Sequence of chain 1.E:
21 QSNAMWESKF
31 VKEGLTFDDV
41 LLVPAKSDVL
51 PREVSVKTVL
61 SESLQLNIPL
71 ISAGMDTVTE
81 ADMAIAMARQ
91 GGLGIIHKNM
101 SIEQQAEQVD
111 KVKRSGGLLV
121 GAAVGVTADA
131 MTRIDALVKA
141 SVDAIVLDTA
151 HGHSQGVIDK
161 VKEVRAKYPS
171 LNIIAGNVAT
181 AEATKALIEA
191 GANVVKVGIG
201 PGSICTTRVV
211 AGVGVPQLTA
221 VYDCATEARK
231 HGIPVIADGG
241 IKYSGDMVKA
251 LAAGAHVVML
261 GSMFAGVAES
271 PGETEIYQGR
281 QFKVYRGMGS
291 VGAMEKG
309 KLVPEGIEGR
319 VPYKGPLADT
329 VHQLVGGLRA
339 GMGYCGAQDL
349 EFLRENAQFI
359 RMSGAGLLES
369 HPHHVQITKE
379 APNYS

Binding-site contacts:
Ligand atom O5' contacts residue GLY202 of chain 1.E at 3.5 Å.
Ligand atom C2 contacts residue GLU313 of chain 1.E at 3.5 Å.
Ligand atom O2P contacts residue SER203 of chain 1.E at 3.2 Å (h-bond).
Ligand atom C5 contacts residue ILE204 of chain 1.E at 3.5 Å (hydrophobic).
Ligand atom O6 contacts residue GLY314 of chain 1.E at 3.4 Å.
Ligand atom C6 contacts residue GLY289 of chain 1.E at 3.6 Å.
Ligand atom O5' contacts residue GLY239 of chain 1.E at 3.7 Å.
Ligand atom O6 contacts residue GLY287 of chain 1.E at 3.1 Å.
Ligand atom O3P contacts residue GLY261 of chain 1.E at 2.9 Å (h-bond).
Ligand atom O2P contacts residue GLY240 of chain 1.E at 3.0 Å (h-bond).
Ligand atom O1P contacts residue GLY261 of chain 1.E at 3.7 Å.
Ligand atom O2P contacts residue GLY202 of chain 1.E at 3.7 Å.
Ligand atom O1P contacts residue SER203 of chain 1.E at 3.0 Å (h-bond).
Ligand atom N3 contacts residue CYS205 of chain 1.E at 3.6 Å.
Ligand atom C8 contacts residue ILE204 of chain 1.E at 3.6 Å (hydrophobic).
Ligand atom O3' contacts residue ALA73 of chain 1.E at 3.5 Å.
Ligand atom N1 contacts residue GLU313 of chain 1.E at 3.0 Å (salt-bridge).
Ligand atom O3P contacts residue LEU260 of chain 1.E at 3.6 Å.
Ligand atom O2' contacts residue ASP238 of chain 1.E at 2.4 Å (salt-bridge).
Ligand atom N7 contacts residue ILE204 of chain 1.E at 3.4 Å.
Ligand atom O3' contacts residue ASP238 of chain 1.E at 2.8 Å (salt-bridge).
Ligand atom C8 contacts residue MET75 of chain 1.E at 3.5 Å (hydrophobic).
Ligand atom O6 contacts residue GLY289 of chain 1.E at 2.7 Å (h-bond).
Ligand atom C4' contacts residue ASP238 of chain 1.E at 3.6 Å.
Ligand atom N7 contacts residue MET75 of chain 1.E at 3.7 Å.
Ligand atom C2 contacts residue 2F01 of chain 1.GA at 3.2 Å.
Ligand atom O1P contacts residue TYR285 of chain 1.E at 2.7 Å (h-bond).
Ligand atom O6 contacts residue MET288 of chain 1.E at 3.2 Å (h-bond).
Ligand atom O2' contacts residue ASN177 of chain 1.E at 3.5 Å (h-bond).
Ligand atom C2' contacts residue ASP238 of chain 1.E at 3.6 Å.
Ligand atom N7 contacts residue GLY287 of chain 1.E at 3.5 Å.
Ligand atom O1P contacts residue SER262 of chain 1.E at 3.0 Å (h-bond).
Ligand atom C5' contacts residue TYR285 of chain 1.E at 3.5 Å (hydrophobic).
Ligand atom O3P contacts residue GLY239 of chain 1.E at 3.7 Å.
Ligand atom C3' contacts residue ASP238 of chain 1.E at 3.6 Å.
Ligand atom N7 contacts residue MET288 of chain 1.E at 3.1 Å (h-bond).
Ligand atom C2 contacts residue CYS205 of chain 1.E at 3.4 Å (hydrophobic).
Ligand atom O3' contacts residue MET259 of chain 1.E at 3.6 Å.
Ligand atom O2P contacts residue GLY239 of chain 1.E at 3.6 Å.
Ligand atom N3 contacts residue 2F01 of chain 1.GA at 3.6 Å.

The small molecule below binds the protein below.
Small molecule (SMILES): O=c1[nH]cnc2c1ncn2[C@@H]1O[C@H](COP(=O)(O)O)[C@@H](O)[C@H]1O